Binding-site contacts:
Ligand atom C7 contacts residue ASN67 of chain 10.C at 3.3 Å.
Ligand atom O7 contacts residue SER300 of chain 9.E at 4.3 Å.
Ligand atom O7 contacts residue PHE90 of chain 10.C at 4.4 Å.
Ligand atom C2 contacts residue ASN67 of chain 10.C at 2.5 Å.
Ligand atom C8 contacts residue ASN67 of chain 10.C at 4.4 Å.
Ligand atom C7 contacts residue SER300 of chain 9.E at 3.4 Å.
Ligand atom O7 contacts residue ASN67 of chain 10.C at 3.3 Å (h-bond).
Ligand atom O5 contacts residue ASN67 of chain 10.C at 2.4 Å (h-bond).
Ligand atom C1 contacts residue MET118 of chain 10.C at 4.1 Å (hydrophobic).
Ligand atom C3 contacts residue ASN67 of chain 10.C at 3.8 Å.
Ligand atom N2 contacts residue SER300 of chain 9.E at 3.9 Å.
Ligand atom C1 contacts residue ASN67 of chain 10.C at 1.4 Å.
Ligand atom C5 contacts residue ASN67 of chain 10.C at 3.7 Å.
Ligand atom C4 contacts residue ASN67 of chain 10.C at 4.2 Å.
Ligand atom C8 contacts residue ARG89 of chain 10.C at 3.3 Å.
Ligand atom C8 contacts residue MET118 of chain 10.C at 3.8 Å (hydrophobic).
Ligand atom C8 contacts residue PHE90 of chain 10.C at 3.7 Å (hydrophobic).
Ligand atom C7 contacts residue MET118 of chain 10.C at 4.0 Å (hydrophobic).
Ligand atom N2 contacts residue MET118 of chain 10.C at 3.6 Å.
Ligand atom N2 contacts residue ASN67 of chain 10.C at 2.9 Å (h-bond).
Ligand atom C8 contacts residue SER300 of chain 9.E at 1.9 Å.
Ligand atom C7 contacts residue PHE90 of chain 10.C at 4.2 Å (hydrophobic).
Ligand atom C2 contacts residue MET118 of chain 10.C at 4.5 Å (hydrophobic).

Sequence of chain 9.E:
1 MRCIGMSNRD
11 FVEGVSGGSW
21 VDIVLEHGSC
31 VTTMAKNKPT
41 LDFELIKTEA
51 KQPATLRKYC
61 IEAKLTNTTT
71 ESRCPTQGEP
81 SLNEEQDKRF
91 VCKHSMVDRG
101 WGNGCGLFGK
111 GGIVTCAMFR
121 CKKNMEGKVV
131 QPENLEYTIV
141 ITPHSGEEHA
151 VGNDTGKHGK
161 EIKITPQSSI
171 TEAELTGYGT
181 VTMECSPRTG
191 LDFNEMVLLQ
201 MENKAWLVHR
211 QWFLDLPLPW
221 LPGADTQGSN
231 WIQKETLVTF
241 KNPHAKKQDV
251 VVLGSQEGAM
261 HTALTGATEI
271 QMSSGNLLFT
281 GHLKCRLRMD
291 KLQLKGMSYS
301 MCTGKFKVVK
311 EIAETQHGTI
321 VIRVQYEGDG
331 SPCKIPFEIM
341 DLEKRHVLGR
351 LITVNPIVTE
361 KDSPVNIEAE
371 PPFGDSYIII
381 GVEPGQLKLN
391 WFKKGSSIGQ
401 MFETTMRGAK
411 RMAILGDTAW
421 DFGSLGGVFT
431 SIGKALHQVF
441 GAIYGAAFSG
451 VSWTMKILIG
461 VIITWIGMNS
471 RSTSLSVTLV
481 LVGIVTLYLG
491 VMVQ

This small molecule binds to this protein.
Small molecule (SMILES): CC(=O)N[C@@H]1[C@@H](O)[C@H](O)[C@@H](CO)O[C@H]1O

Sequence of chain 10.C:
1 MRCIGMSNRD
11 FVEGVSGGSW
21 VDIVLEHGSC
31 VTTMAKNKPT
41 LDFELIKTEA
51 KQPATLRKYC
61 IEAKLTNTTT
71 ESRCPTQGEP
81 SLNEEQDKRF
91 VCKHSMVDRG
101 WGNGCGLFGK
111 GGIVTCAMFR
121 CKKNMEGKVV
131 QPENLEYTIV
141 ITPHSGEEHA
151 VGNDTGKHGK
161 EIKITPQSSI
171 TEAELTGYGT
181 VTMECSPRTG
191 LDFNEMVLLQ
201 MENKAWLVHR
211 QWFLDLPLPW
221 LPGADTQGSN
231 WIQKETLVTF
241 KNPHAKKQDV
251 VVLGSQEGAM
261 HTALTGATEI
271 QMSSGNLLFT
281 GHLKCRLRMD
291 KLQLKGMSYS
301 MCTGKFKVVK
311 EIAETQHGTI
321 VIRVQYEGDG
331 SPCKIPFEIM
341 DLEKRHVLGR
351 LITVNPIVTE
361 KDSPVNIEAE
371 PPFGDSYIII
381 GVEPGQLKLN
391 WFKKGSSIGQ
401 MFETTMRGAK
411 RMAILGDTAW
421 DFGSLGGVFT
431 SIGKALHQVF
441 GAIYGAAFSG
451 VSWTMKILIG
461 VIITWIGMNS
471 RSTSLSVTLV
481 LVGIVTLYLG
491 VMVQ